Binding-site contacts:
Ligand atom N7 contacts residue PHE228 of chain 1.E at 3.4 Å.
Ligand atom N6 contacts residue PHE228 of chain 1.E at 3.4 Å.
Ligand atom O3' contacts residue TYR73 of chain 1.D at 3.4 Å.
Ligand atom C2 contacts residue PHE48 of chain 1.D at 3.2 Å (hydrophobic).
Ligand atom C4 contacts residue PHE228 of chain 1.E at 3.6 Å (hydrophobic).
Ligand atom N9 contacts residue PHE228 of chain 1.E at 3.8 Å.
Ligand atom O3' contacts residue TYR75 of chain 1.D at 3.1 Å (h-bond).
Ligand atom C1 contacts residue ARG252 of chain 1.E at 3.3 Å.
Ligand atom N3 contacts residue PRO76 of chain 1.D at 3.4 Å.
Ligand atom O4' contacts residue TYR75 of chain 1.D at 3.4 Å (h-bond).
Ligand atom N3 contacts residue PHE48 of chain 1.D at 3.3 Å.
Ligand atom C5 contacts residue PHE48 of chain 1.D at 3.4 Å (hydrophobic).
Ligand atom O4' contacts residue THR78 of chain 1.D at 3.5 Å.
Ligand atom C3' contacts residue ASP14 of chain 1.D at 3.7 Å.
Ligand atom O5' contacts residue GLY134 of chain 1.D at 3.1 Å (h-bond).
Ligand atom O2' contacts residue ASP14 of chain 1.D at 2.9 Å (salt-bridge).
Ligand atom O5' contacts residue TRP132 of chain 1.D at 3.6 Å.
Ligand atom C4' contacts residue TYR75 of chain 1.D at 3.2 Å (hydrophobic).
Ligand atom C1 contacts residue PHE48 of chain 1.D at 3.3 Å (hydrophobic).
Ligand atom C6 contacts residue PHE48 of chain 1.D at 3.4 Å (hydrophobic).
Ligand atom C5' contacts residue THR131 of chain 1.D at 3.2 Å.
Ligand atom N7 contacts residue PHE187 of chain 1.E at 3.5 Å.
Ligand atom N7 contacts residue ASN189 of chain 1.E at 2.9 Å (h-bond).
Ligand atom N3 contacts residue PHE228 of chain 1.E at 3.7 Å.
Ligand atom C5 contacts residue PHE228 of chain 1.E at 3.6 Å (hydrophobic).
Ligand atom C2' contacts residue PHE187 of chain 1.E at 3.5 Å (hydrophobic).
Ligand atom C4 contacts residue PHE48 of chain 1.D at 3.4 Å (hydrophobic).
Ligand atom C6 contacts residue PHE228 of chain 1.E at 3.4 Å (hydrophobic).
Ligand atom O3' contacts residue ASP14 of chain 1.D at 3.0 Å (salt-bridge).
Ligand atom C5' contacts residue TRP132 of chain 1.D at 3.6 Å (hydrophobic).
Ligand atom C8 contacts residue PHE187 of chain 1.E at 3.4 Å (hydrophobic).
Ligand atom N6 contacts residue LEU250 of chain 1.E at 3.1 Å (h-bond).
Ligand atom C1' contacts residue TYR75 of chain 1.D at 3.3 Å (hydrophobic).
Ligand atom C2 contacts residue PHE228 of chain 1.E at 3.6 Å (hydrophobic).
Ligand atom N6 contacts residue ASN189 of chain 1.E at 2.8 Å (h-bond).
Ligand atom C1 contacts residue PHE228 of chain 1.E at 3.5 Å (hydrophobic).
Ligand atom O5' contacts residue THR78 of chain 1.D at 3.7 Å.
Ligand atom O4' contacts residue THR131 of chain 1.D at 3.7 Å.
Ligand atom O2' contacts residue TYR75 of chain 1.D at 3.6 Å (h-bond).
Ligand atom O5' contacts residue TYR133 of chain 1.D at 3.6 Å.

Sequence of chain 1.E:
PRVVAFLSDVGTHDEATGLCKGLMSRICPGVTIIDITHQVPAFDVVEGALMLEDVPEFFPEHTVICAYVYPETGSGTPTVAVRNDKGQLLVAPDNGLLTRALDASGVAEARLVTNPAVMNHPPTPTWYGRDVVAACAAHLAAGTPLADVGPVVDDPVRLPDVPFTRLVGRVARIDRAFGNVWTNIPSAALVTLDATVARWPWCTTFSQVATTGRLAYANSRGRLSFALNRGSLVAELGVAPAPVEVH

This small molecule binds to this protein.
Small molecule (SMILES): Nc1ccnc2c1ncn2[C@@H]1O[C@H](CO)[C@@H](O)[C@H]1O

Sequence of chain 1.D:
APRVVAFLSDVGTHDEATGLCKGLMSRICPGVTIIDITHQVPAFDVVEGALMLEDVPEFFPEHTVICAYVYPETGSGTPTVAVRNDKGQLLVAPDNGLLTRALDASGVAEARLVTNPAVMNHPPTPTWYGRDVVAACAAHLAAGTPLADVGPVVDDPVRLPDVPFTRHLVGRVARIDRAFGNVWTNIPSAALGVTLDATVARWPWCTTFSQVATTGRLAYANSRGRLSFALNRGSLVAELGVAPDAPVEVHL